Binding-site contacts:
Ligand atom C2 contacts residue TRP287 of chain 1.EB at 3.8 Å (hydrophobic).
Ligand atom C3 contacts residue TRP287 of chain 1.EB at 4.3 Å (hydrophobic).
Ligand atom O2 contacts residue ASN55 of chain 1.EB at 3.5 Å (h-bond).
Ligand atom O3 contacts residue ASN254 of chain 1.GB at 3.8 Å.
Ligand atom O3 contacts residue TRP287 of chain 1.EB at 3.8 Å.
Ligand atom O2 contacts residue THR52 of chain 1.EB at 4.4 Å.
Ligand atom O2 contacts residue SER256 of chain 1.GB at 4.0 Å.
Ligand atom O3 contacts residue ALA257 of chain 1.GB at 4.5 Å.
Ligand atom O1 contacts residue TRP287 of chain 1.EB at 3.0 Å (h-bond).
Ligand atom O2 contacts residue ASN254 of chain 1.GB at 4.0 Å.
Ligand atom C3 contacts residue ASN254 of chain 1.GB at 4.1 Å.
Ligand atom C6 contacts residue TRP287 of chain 1.EB at 3.8 Å (hydrophobic).
Ligand atom O5 contacts residue TRP287 of chain 1.EB at 3.3 Å.
Ligand atom O4 contacts residue TRP287 of chain 1.EB at 2.1 Å.
Ligand atom C5 contacts residue TRP287 of chain 1.EB at 3.9 Å (hydrophobic).
Ligand atom C1 contacts residue TRP287 of chain 1.EB at 3.8 Å (hydrophobic).
Ligand atom C4 contacts residue TRP287 of chain 1.EB at 3.4 Å (hydrophobic).

Sequence of chain 1.GB:
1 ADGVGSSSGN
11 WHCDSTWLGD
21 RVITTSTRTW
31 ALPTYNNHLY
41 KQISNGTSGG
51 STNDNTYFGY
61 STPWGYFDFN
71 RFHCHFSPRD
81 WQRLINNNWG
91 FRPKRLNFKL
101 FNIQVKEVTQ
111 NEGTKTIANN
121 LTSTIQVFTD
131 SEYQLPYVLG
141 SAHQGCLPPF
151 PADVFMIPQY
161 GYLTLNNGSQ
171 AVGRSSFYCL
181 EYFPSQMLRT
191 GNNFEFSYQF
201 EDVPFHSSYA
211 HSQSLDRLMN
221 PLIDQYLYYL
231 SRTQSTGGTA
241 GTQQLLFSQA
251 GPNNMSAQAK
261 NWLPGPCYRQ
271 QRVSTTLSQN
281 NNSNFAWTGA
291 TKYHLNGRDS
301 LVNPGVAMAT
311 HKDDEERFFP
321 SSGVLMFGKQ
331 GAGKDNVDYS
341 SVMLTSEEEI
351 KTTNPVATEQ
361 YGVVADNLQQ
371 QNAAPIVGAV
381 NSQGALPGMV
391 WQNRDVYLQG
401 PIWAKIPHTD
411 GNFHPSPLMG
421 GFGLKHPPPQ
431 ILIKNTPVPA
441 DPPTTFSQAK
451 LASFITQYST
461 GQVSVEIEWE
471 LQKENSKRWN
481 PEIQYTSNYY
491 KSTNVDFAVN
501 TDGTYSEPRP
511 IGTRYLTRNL

Sequence of chain 1.EB:
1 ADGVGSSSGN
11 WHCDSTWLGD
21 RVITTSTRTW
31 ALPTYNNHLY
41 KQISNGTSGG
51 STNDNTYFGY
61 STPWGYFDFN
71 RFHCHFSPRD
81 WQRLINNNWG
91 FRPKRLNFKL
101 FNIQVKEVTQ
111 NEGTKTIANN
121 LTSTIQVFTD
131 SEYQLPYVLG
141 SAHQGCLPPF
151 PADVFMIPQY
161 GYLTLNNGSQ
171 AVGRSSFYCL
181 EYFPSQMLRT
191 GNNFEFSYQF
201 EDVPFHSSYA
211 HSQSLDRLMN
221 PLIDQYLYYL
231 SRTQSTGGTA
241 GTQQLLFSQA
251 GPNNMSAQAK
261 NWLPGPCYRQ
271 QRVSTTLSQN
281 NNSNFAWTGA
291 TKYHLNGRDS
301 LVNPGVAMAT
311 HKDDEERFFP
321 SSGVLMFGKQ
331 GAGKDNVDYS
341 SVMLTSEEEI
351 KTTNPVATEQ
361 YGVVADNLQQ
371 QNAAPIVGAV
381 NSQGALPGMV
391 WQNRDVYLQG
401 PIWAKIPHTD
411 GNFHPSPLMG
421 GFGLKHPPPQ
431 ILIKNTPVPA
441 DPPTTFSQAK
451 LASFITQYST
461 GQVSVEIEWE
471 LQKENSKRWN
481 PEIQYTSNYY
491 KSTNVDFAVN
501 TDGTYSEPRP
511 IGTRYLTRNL

This small molecule binds to this protein.
Small molecule (SMILES): OC[C@H]1O[C@@H](O)[C@H](O)[C@@H](O)[C@H]1O